The protein below binds the small molecule below.
Small molecule (SMILES): O=C(O)Cn1ccc2ccccc21

Sequence of chain 2.A:
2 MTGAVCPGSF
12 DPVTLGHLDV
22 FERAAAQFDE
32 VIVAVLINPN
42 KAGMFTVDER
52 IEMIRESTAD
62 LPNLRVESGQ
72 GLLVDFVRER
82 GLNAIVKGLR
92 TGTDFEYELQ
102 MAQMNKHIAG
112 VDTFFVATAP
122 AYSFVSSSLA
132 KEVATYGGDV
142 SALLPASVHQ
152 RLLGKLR

Binding-site contacts:
Ligand atom C05 contacts residue VAL21 of chain 2.A at 3.9 Å (hydrophobic).
Ligand atom O13 contacts residue ARG91 of chain 2.A at 2.8 Å (salt-bridge).
Ligand atom C11 contacts residue HIS18 of chain 2.A at 4.0 Å.
Ligand atom C10 contacts residue ARG91 of chain 2.A at 4.1 Å.
Ligand atom C08 contacts residue THR119 of chain 2.A at 3.5 Å.
Ligand atom C11 contacts residue ARG91 of chain 2.A at 3.4 Å.
Ligand atom C04 contacts residue GLY89 of chain 2.A at 3.7 Å.
Ligand atom O12 contacts residue ARG91 of chain 2.A at 3.8 Å.
Ligand atom C05 contacts residue GLY89 of chain 2.A at 3.5 Å.
Ligand atom N07 contacts residue HIS18 of chain 2.A at 3.9 Å.
Ligand atom C04 contacts residue VAL21 of chain 2.A at 3.5 Å (hydrophobic).
Ligand atom C09 contacts residue GLY89 of chain 2.A at 3.7 Å.
Ligand atom C03 contacts residue GLY89 of chain 2.A at 3.8 Å.
Ligand atom C09 contacts residue GLY17 of chain 2.A at 3.4 Å.
Ligand atom C04 contacts residue HIS18 of chain 2.A at 3.9 Å.
Ligand atom N07 contacts residue GLY89 of chain 2.A at 3.5 Å (h-bond).
Ligand atom C08 contacts residue GLY17 of chain 2.A at 4.3 Å.
Ligand atom C03 contacts residue PHE11 of chain 2.A at 4.3 Å (hydrophobic).
Ligand atom C06 contacts residue GLY89 of chain 2.A at 3.4 Å.
Ligand atom C01 contacts residue LYS88 of chain 2.A at 3.1 Å.
Ligand atom C02 contacts residue GLY89 of chain 2.A at 3.6 Å.
Ligand atom C08 contacts residue HIS18 of chain 2.A at 4.0 Å.
Ligand atom C02 contacts residue LYS88 of chain 2.A at 3.6 Å.
Ligand atom C10 contacts residue GLY89 of chain 2.A at 3.3 Å.
Ligand atom C01 contacts residue HIS18 of chain 2.A at 4.2 Å.
Ligand atom C03 contacts residue PHE22 of chain 2.A at 4.2 Å (hydrophobic).
Ligand atom C05 contacts residue HIS18 of chain 2.A at 3.5 Å.
Ligand atom C02 contacts residue PRO8 of chain 2.A at 3.3 Å (hydrophobic).
Ligand atom C06 contacts residue LYS88 of chain 2.A at 4.3 Å.
Ligand atom C01 contacts residue GLY89 of chain 2.A at 3.5 Å.
Ligand atom C09 contacts residue HIS18 of chain 2.A at 3.7 Å.
Ligand atom C06 contacts residue HIS18 of chain 2.A at 3.6 Å.
Ligand atom C09 contacts residue VAL21 of chain 2.A at 3.4 Å (hydrophobic).
Ligand atom C03 contacts residue VAL21 of chain 2.A at 4.2 Å (hydrophobic).
Ligand atom C10 contacts residue LYS88 of chain 2.A at 4.3 Å.
Ligand atom C09 contacts residue THR119 of chain 2.A at 3.5 Å.
Ligand atom C03 contacts residue PRO8 of chain 2.A at 4.0 Å (hydrophobic).
Ligand atom C08 contacts residue GLY89 of chain 2.A at 3.8 Å.
Ligand atom C01 contacts residue PRO8 of chain 2.A at 4.1 Å (hydrophobic).
Ligand atom O12 contacts residue HIS18 of chain 2.A at 2.9 Å (h-bond).